The protein below binds the small molecule below.
Small molecule (SMILES): CC(=O)N[C@H]1[C@H](O[C@H]2[C@H](O)[C@@H](NC(C)=O)CO[C@@H]2CO)O[C@H](CO)[C@@H](O)[C@@H]1O

Binding-site contacts:
Ligand atom O7 contacts residue ASN47 of chain 18.F at 3.9 Å.
Ligand atom C1 contacts residue ASN47 of chain 18.F at 1.4 Å.
Ligand atom C4 contacts residue ASN47 of chain 18.F at 4.2 Å.
Ligand atom C7 contacts residue ASN47 of chain 18.F at 3.8 Å.
Ligand atom C2 contacts residue ASN47 of chain 18.F at 2.6 Å.
Ligand atom C6 contacts residue ASN47 of chain 18.F at 4.0 Å.
Ligand atom N2 contacts residue ASN47 of chain 18.F at 3.2 Å (h-bond).
Ligand atom O5 contacts residue ASN47 of chain 18.F at 2.2 Å (h-bond).
Ligand atom C5 contacts residue ASN47 of chain 18.F at 3.4 Å.
Ligand atom C3 contacts residue ASN47 of chain 18.F at 3.9 Å.

Sequence of chain 18.F:
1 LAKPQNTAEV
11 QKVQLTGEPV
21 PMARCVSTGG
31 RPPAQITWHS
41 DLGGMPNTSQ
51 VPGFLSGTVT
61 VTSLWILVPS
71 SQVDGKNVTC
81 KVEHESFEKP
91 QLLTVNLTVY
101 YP